Binding-site contacts:
Ligand atom C10 contacts residue LEU108 of chain 1.A at 3.8 Å (hydrophobic).
Ligand atom C13 contacts residue TRP80 of chain 1.A at 3.8 Å (hydrophobic).
Ligand atom C14 contacts residue LEU83 of chain 1.A at 4.0 Å (hydrophobic).
Ligand atom C16 contacts residue LEU108 of chain 1.A at 4.0 Å (hydrophobic).
Ligand atom C17 contacts residue PHE157 of chain 1.A at 3.6 Å (hydrophobic).
Ligand atom C8 contacts residue PHE43 of chain 1.A at 4.1 Å (hydrophobic).
Ligand atom C8 contacts residue LEU112 of chain 1.A at 3.7 Å (hydrophobic).
Ligand atom C9 contacts residue LEU112 of chain 1.A at 3.9 Å (hydrophobic).
Ligand atom C11 contacts residue LEU112 of chain 1.A at 4.0 Å (hydrophobic).
Ligand atom C19 contacts residue PHE157 of chain 1.A at 3.5 Å (hydrophobic).
Ligand atom C12 contacts residue TRP80 of chain 1.A at 4.1 Å (hydrophobic).
Ligand atom C8 contacts residue ILE69 of chain 1.A at 4.2 Å (hydrophobic).
Ligand atom C7 contacts residue LEU112 of chain 1.A at 3.9 Å (hydrophobic).
Ligand atom C17 contacts residue LEU83 of chain 1.A at 4.0 Å (hydrophobic).
Ligand atom C7 contacts residue ILE69 of chain 1.A at 3.5 Å (hydrophobic).
Ligand atom C9 contacts residue PHE45 of chain 1.A at 4.0 Å (hydrophobic).
Ligand atom C9 contacts residue PHE43 of chain 1.A at 3.4 Å (hydrophobic).
Ligand atom C18 contacts residue PHE157 of chain 1.A at 3.7 Å (hydrophobic).
Ligand atom C5 contacts residue ILE69 of chain 1.A at 4.2 Å (hydrophobic).
Ligand atom C20 contacts residue VAL79 of chain 1.A at 3.7 Å (hydrophobic).
Ligand atom C19 contacts residue LEU83 of chain 1.A at 4.3 Å (hydrophobic).
Ligand atom C20 contacts residue HIS101 of chain 1.A at 4.2 Å.
Ligand atom C9 contacts residue MET67 of chain 1.A at 3.2 Å (hydrophobic).
Ligand atom C20 contacts residue VAL104 of chain 1.A at 4.1 Å (hydrophobic).
Ligand atom C16 contacts residue PHE157 of chain 1.A at 4.1 Å (hydrophobic).
Ligand atom C5 contacts residue TRP80 of chain 1.A at 4.2 Å (hydrophobic).
Ligand atom C10 contacts residue LEU112 of chain 1.A at 3.7 Å (hydrophobic).
Ligand atom C6 contacts residue LEU108 of chain 1.A at 4.0 Å (hydrophobic).
Ligand atom C14 contacts residue TRP80 of chain 1.A at 3.5 Å (hydrophobic).
Ligand atom C12 contacts residue PHE43 of chain 1.A at 3.9 Å (hydrophobic).
Ligand atom C19 contacts residue HIS101 of chain 1.A at 4.2 Å.
Ligand atom C6 contacts residue TRP80 of chain 1.A at 3.7 Å (hydrophobic).
Ligand atom C9 contacts residue ILE69 of chain 1.A at 4.3 Å (hydrophobic).
Ligand atom C16 contacts residue TRP80 of chain 1.A at 3.9 Å (hydrophobic).
Ligand atom C14 contacts residue ILE159 of chain 1.A at 3.3 Å (hydrophobic).
Ligand atom C15 contacts residue PHE157 of chain 1.A at 3.6 Å (hydrophobic).
Ligand atom C11 contacts residue PHE45 of chain 1.A at 3.9 Å (hydrophobic).
Ligand atom C18 contacts residue VAL79 of chain 1.A at 4.1 Å (hydrophobic).
Ligand atom C6 contacts residue ILE69 of chain 1.A at 4.0 Å (hydrophobic).
Ligand atom C19 contacts residue CYS97 of chain 1.A at 4.1 Å (hydrophobic).

Sequence of chain 1.A:
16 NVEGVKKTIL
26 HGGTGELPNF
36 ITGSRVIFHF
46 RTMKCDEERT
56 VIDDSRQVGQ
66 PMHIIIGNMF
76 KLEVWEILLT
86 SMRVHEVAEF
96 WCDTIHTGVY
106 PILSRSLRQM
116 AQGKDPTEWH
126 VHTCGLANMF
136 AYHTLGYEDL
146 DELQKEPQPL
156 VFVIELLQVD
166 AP

This small molecule binds to this protein.
Small molecule (SMILES): C/C=C(\C)CC/C=C(\C)CC/C=C(\C)CCC=C(C)C